This protein binds this small molecule.
Small molecule (SMILES): CC(=O)C(=O)O

Sequence of chain 1.A:
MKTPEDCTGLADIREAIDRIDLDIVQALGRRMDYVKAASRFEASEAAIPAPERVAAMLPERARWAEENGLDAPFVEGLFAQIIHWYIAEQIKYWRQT

Binding-site contacts:
Ligand atom CB contacts residue VAL35 of chain 1.A at 4.1 Å (hydrophobic).
Ligand atom O contacts residue SAL1 of chain 1.C at 4.1 Å.
Ligand atom CB contacts residue SAL1 of chain 1.C at 3.6 Å.
Ligand atom OXT contacts residue ALA50 of chain 1.A at 4.1 Å.
Ligand atom C contacts residue SAL1 of chain 1.C at 3.8 Å.
Ligand atom O3 contacts residue GLU42 of chain 1.A at 3.0 Å (salt-bridge).
Ligand atom O3 contacts residue GLN90 of chain 1.A at 2.9 Å (h-bond).
Ligand atom OXT contacts residue GLU42 of chain 1.A at 4.1 Å.
Ligand atom CB contacts residue ILE17 of chain 1.B at 3.6 Å (hydrophobic).
Ligand atom CA contacts residue SAL1 of chain 1.C at 3.4 Å.
Ligand atom CA contacts residue GLU42 of chain 1.A at 4.1 Å.
Ligand atom O3 contacts residue ILE48 of chain 1.A at 3.9 Å.
Ligand atom O3 contacts residue ALA38 of chain 1.A at 4.0 Å.
Ligand atom OXT contacts residue SAL1 of chain 1.C at 3.9 Å.
Ligand atom CA contacts residue GLN90 of chain 1.A at 3.9 Å.
Ligand atom OXT contacts residue LEU10 of chain 1.B at 4.1 Å.
Ligand atom O3 contacts residue SAL1 of chain 1.C at 3.0 Å.
Ligand atom O contacts residue ARG53 of chain 1.A at 4.0 Å.
Ligand atom CA contacts residue ALA38 of chain 1.A at 4.0 Å (hydrophobic).
Ligand atom C contacts residue LEU10 of chain 1.B at 4.3 Å (hydrophobic).
Ligand atom OXT contacts residue ARG14 of chain 1.B at 2.5 Å (salt-bridge).
Ligand atom CB contacts residue ALA38 of chain 1.A at 3.9 Å (hydrophobic).
Ligand atom O contacts residue ARG14 of chain 1.B at 3.0 Å (salt-bridge).
Ligand atom C contacts residue ARG14 of chain 1.B at 3.5 Å.
Ligand atom CB contacts residue GLN90 of chain 1.A at 4.2 Å.
Ligand atom CB contacts residue ILE13 of chain 1.B at 4.2 Å (hydrophobic).

Sequence of chain 1.B:
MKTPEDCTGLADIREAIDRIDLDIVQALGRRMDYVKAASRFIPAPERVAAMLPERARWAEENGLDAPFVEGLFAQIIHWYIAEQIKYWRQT